Binding-site contacts:
Ligand atom N2 contacts residue ASN820 of chain 1.B at 3.0 Å (h-bond).
Ligand atom C6 contacts residue GLN823 of chain 1.B at 4.3 Å.
Ligand atom C4 contacts residue ASN820 of chain 1.B at 4.3 Å.
Ligand atom C7 contacts residue ASN820 of chain 1.B at 3.2 Å.
Ligand atom N2 contacts residue SER822 of chain 1.B at 4.4 Å.
Ligand atom C2 contacts residue SER822 of chain 1.B at 4.4 Å.
Ligand atom O5 contacts residue GLN823 of chain 1.B at 4.5 Å.
Ligand atom C5 contacts residue GLN823 of chain 1.B at 4.0 Å.
Ligand atom C1 contacts residue ASN820 of chain 1.B at 1.5 Å.
Ligand atom C8 contacts residue ASN820 of chain 1.B at 4.4 Å.
Ligand atom C5 contacts residue SER822 of chain 1.B at 4.3 Å.
Ligand atom C3 contacts residue ASN820 of chain 1.B at 3.9 Å.
Ligand atom O7 contacts residue ASN820 of chain 1.B at 3.2 Å (h-bond).
Ligand atom C5 contacts residue ASN820 of chain 1.B at 3.8 Å.
Ligand atom O6 contacts residue GLN823 of chain 1.B at 3.6 Å.
Ligand atom C1 contacts residue SER822 of chain 1.B at 3.5 Å.
Ligand atom O5 contacts residue SER822 of chain 1.B at 4.2 Å.
Ligand atom O5 contacts residue ASN820 of chain 1.B at 2.4 Å (h-bond).
Ligand atom C2 contacts residue ASN820 of chain 1.B at 2.5 Å.

A small-molecule ligand and the protein it binds are described below.
Small molecule (SMILES): CC(=O)N[C@H]1[C@H](O[C@H]2[C@H](O)[C@@H](NC(C)=O)CO[C@@H]2CO)O[C@H](CO)[C@@H](O)[C@@H]1O

Sequence of chain 1.B:
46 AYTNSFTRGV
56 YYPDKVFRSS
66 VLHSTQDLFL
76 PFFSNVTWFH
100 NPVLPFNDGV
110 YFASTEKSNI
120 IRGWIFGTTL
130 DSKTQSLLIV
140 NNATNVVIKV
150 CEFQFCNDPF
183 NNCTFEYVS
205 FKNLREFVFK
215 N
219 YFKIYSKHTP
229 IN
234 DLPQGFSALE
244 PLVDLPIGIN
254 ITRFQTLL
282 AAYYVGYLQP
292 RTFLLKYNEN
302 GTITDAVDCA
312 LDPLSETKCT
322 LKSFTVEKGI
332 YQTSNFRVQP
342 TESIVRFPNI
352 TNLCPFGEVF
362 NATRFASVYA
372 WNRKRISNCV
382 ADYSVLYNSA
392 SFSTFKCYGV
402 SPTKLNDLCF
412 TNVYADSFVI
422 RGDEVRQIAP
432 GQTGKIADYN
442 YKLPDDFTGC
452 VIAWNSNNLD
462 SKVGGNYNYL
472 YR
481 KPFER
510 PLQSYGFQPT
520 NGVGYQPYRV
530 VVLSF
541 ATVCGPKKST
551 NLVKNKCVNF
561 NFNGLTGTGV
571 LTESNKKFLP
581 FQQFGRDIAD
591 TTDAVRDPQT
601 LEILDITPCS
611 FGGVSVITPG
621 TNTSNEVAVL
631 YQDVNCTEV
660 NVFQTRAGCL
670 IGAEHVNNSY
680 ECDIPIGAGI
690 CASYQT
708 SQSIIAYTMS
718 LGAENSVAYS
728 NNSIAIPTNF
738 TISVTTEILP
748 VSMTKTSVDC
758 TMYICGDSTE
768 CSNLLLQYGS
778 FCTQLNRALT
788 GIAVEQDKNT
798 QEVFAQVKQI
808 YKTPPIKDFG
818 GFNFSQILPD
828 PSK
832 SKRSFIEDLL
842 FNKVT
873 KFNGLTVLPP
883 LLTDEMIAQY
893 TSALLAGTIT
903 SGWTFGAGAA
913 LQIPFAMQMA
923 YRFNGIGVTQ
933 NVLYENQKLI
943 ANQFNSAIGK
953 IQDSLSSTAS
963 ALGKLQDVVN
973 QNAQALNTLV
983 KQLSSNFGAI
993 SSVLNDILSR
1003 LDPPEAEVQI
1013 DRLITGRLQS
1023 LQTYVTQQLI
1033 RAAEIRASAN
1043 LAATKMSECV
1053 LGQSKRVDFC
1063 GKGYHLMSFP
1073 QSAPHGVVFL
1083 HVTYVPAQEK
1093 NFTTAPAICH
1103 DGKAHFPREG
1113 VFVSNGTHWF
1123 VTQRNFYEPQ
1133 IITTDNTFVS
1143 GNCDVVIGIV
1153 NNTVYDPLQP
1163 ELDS